Sequence of chain 1.C:
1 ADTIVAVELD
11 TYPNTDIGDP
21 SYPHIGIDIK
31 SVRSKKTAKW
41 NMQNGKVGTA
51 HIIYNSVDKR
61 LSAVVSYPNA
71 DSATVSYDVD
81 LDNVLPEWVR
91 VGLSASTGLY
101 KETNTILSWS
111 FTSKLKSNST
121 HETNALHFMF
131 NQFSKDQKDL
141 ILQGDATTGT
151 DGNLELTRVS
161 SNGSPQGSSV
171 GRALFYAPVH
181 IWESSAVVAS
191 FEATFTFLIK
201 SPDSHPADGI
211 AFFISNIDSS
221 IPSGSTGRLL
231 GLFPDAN

The protein below binds the small molecule below.
Small molecule (SMILES): OCCO[C@H]1O[C@H](CO)[C@@H](O)[C@H](O)[C@@H]1O

Sequence of chain 1.G:
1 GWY

Binding-site contacts:
Ligand atom C5 contacts residue LEU99 of chain 1.C at 4.0 Å (hydrophobic).
Ligand atom O5 contacts residue TYR100 of chain 1.C at 4.1 Å.
Ligand atom C6 contacts residue TYR12 of chain 1.C at 3.7 Å (hydrophobic).
Ligand atom OAF contacts residue GLY1 of chain 1.G at 1.4 Å (h-bond).
Ligand atom CAH contacts residue LEU99 of chain 1.C at 4.0 Å (hydrophobic).
Ligand atom O5 contacts residue GLY98 of chain 1.C at 4.0 Å.
Ligand atom O4 contacts residue GLY227 of chain 1.C at 3.8 Å.
Ligand atom O5 contacts residue LEU99 of chain 1.C at 3.0 Å (h-bond).
Ligand atom C6 contacts residue ALA207 of chain 1.C at 3.5 Å (hydrophobic).
Ligand atom O2 contacts residue GLY98 of chain 1.C at 3.7 Å.
Ligand atom C1 contacts residue LEU99 of chain 1.C at 3.8 Å (hydrophobic).
Ligand atom O2 contacts residue LEU99 of chain 1.C at 3.7 Å.
Ligand atom CAH contacts residue GLY1 of chain 1.G at 2.9 Å.
Ligand atom O2 contacts residue GLY227 of chain 1.C at 3.9 Å.
Ligand atom C6 contacts residue LEU99 of chain 1.C at 3.9 Å (hydrophobic).
Ligand atom C3 contacts residue ARG228 of chain 1.C at 3.9 Å.
Ligand atom O4 contacts residue ASP208 of chain 1.C at 2.4 Å (salt-bridge).
Ligand atom C4 contacts residue ARG228 of chain 1.C at 3.7 Å.
Ligand atom CAG contacts residue GLY1 of chain 1.G at 2.3 Å.
Ligand atom C4 contacts residue ASP208 of chain 1.C at 3.4 Å.
Ligand atom O6 contacts residue LEU99 of chain 1.C at 3.2 Å (h-bond).
Ligand atom O6 contacts residue TYR100 of chain 1.C at 3.1 Å (h-bond).
Ligand atom CAG contacts residue LEU99 of chain 1.C at 4.2 Å (hydrophobic).
Ligand atom O4 contacts residue ARG228 of chain 1.C at 3.2 Å (salt-bridge).
Ligand atom C3 contacts residue ASN14 of chain 1.C at 4.1 Å.
Ligand atom O6 contacts residue GLY98 of chain 1.C at 3.2 Å.
Ligand atom O4 contacts residue ASN14 of chain 1.C at 3.0 Å (h-bond).
Ligand atom O3 contacts residue ARG228 of chain 1.C at 2.9 Å (salt-bridge).
Ligand atom CAH contacts residue TYR12 of chain 1.C at 3.6 Å (hydrophobic).
Ligand atom O4 contacts residue TYR12 of chain 1.C at 3.5 Å.
Ligand atom C5 contacts residue ASP208 of chain 1.C at 4.0 Å.
Ligand atom OAF contacts residue LEU99 of chain 1.C at 3.4 Å.
Ligand atom C4 contacts residue ASN14 of chain 1.C at 4.1 Å.
Ligand atom O6 contacts residue ALA207 of chain 1.C at 3.2 Å.
Ligand atom C4 contacts residue GLY227 of chain 1.C at 3.7 Å.
Ligand atom C6 contacts residue TYR100 of chain 1.C at 3.7 Å (hydrophobic).
Ligand atom O3 contacts residue GLY227 of chain 1.C at 3.6 Å.
Ligand atom C6 contacts residue ASP208 of chain 1.C at 3.4 Å.
Ligand atom O6 contacts residue ASP208 of chain 1.C at 2.6 Å (salt-bridge).
Ligand atom C5 contacts residue TYR12 of chain 1.C at 3.8 Å (hydrophobic).